Binding-site contacts:
Ligand atom C1 contacts residue SER211 of chain 1.A at 3.9 Å.
Ligand atom O4 contacts residue GLY103 of chain 1.A at 4.3 Å.
Ligand atom O3 contacts residue ASP83 of chain 1.A at 2.6 Å (salt-bridge).
Ligand atom C4 contacts residue ALA82 of chain 1.A at 4.2 Å (hydrophobic).
Ligand atom C4 contacts residue SER211 of chain 1.A at 3.7 Å.
Ligand atom C3 contacts residue SER211 of chain 1.A at 4.3 Å.
Ligand atom O3 contacts residue GLY103 of chain 1.A at 3.4 Å.
Ligand atom C3 contacts residue ASP83 of chain 1.A at 3.5 Å.
Ligand atom O2 contacts residue GLU129 of chain 1.A at 3.9 Å.
Ligand atom O4 contacts residue ASP83 of chain 1.A at 2.7 Å (salt-bridge).
Ligand atom O2 contacts residue ASN127 of chain 1.A at 3.7 Å.
Ligand atom O5 contacts residue GLY214 of chain 1.A at 4.5 Å.
Ligand atom C3 contacts residue GLY104 of chain 1.A at 4.4 Å.
Ligand atom O6 contacts residue TYR125 of chain 1.A at 3.6 Å.
Ligand atom C3 contacts residue ASN127 of chain 1.A at 3.5 Å.
Ligand atom C4 contacts residue TYR125 of chain 1.A at 3.6 Å (hydrophobic).
Ligand atom S1 contacts residue SER211 of chain 1.A at 4.2 Å.
Ligand atom C5 contacts residue SER211 of chain 1.A at 3.8 Å.
Ligand atom C3 contacts residue TYR125 of chain 1.A at 3.6 Å (hydrophobic).
Ligand atom O6 contacts residue GLY214 of chain 1.A at 4.4 Å.
Ligand atom O4 contacts residue ALA82 of chain 1.A at 3.7 Å.
Ligand atom C6 contacts residue GLY213 of chain 1.A at 4.3 Å.
Ligand atom C6 contacts residue SER211 of chain 1.A at 4.0 Å.
Ligand atom C6 contacts residue ASP80 of chain 1.A at 3.7 Å.
Ligand atom C6 contacts residue TYR125 of chain 1.A at 3.8 Å (hydrophobic).
Ligand atom C2 contacts residue SER211 of chain 1.A at 3.9 Å.
Ligand atom O3 contacts residue GLY104 of chain 1.A at 3.0 Å (h-bond).
Ligand atom O8 contacts residue LEU212 of chain 1.A at 4.5 Å.
Ligand atom O4 contacts residue SER211 of chain 1.A at 2.7 Å (h-bond).
Ligand atom C6 contacts residue GLY214 of chain 1.A at 3.6 Å.
Ligand atom O4 contacts residue GLY214 of chain 1.A at 3.8 Å.
Ligand atom C5 contacts residue TYR125 of chain 1.A at 3.7 Å (hydrophobic).
Ligand atom O3 contacts residue TYR125 of chain 1.A at 4.1 Å.
Ligand atom O5 contacts residue SER211 of chain 1.A at 3.2 Å (h-bond).
Ligand atom O6 contacts residue ASP80 of chain 1.A at 2.9 Å (salt-bridge).
Ligand atom O3 contacts residue ASN127 of chain 1.A at 3.1 Å (h-bond).
Ligand atom C4 contacts residue ASP83 of chain 1.A at 3.3 Å.
Ligand atom C6 contacts residue ALA82 of chain 1.A at 4.2 Å (hydrophobic).
Ligand atom C2 contacts residue ASN127 of chain 1.A at 4.2 Å.

Sequence of chain 1.A:
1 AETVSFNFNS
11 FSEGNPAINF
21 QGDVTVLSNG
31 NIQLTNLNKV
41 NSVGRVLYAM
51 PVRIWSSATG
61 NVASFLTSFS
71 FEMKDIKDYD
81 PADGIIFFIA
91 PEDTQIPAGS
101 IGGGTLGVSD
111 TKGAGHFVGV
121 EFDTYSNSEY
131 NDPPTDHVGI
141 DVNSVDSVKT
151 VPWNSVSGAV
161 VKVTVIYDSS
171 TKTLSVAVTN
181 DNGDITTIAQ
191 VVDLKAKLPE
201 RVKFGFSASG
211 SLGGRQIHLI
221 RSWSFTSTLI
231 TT

This small molecule binds to this protein.
Small molecule (SMILES): CO[C@H]1O[C@H](Cn2cc(CSC[C@H]3O[C@@H](S[C@@H]4O[C@H](CO)[C@H](O)[C@H](O)[C@H]4O)[C@H](O)[C@@H](O)[C@@H]3O)nn2)[C@@H](O)[C@H](O)[C@H]1O